Sequence of chain 1.B:
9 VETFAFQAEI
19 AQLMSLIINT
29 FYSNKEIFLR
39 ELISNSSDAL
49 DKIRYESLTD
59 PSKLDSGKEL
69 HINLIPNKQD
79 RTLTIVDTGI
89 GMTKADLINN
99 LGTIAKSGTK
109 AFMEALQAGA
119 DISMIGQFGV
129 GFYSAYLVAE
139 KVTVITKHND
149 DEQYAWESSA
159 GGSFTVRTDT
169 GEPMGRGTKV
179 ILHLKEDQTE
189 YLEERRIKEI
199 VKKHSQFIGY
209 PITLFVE

This protein binds this small molecule.
Small molecule (SMILES): CC(C)c1cc(C(=O)N2CCc3ccccc3C2)c(O)cc1O

Binding-site contacts:
Ligand atom O09 contacts residue MET90 of chain 1.B at 3.8 Å.
Ligand atom C07 contacts residue ALA47 of chain 1.B at 3.9 Å (hydrophobic).
Ligand atom C01 contacts residue SER44 of chain 1.B at 3.8 Å.
Ligand atom O09 contacts residue THR176 of chain 1.B at 2.6 Å (h-bond).
Ligand atom O09 contacts residue ALA47 of chain 1.B at 4.0 Å.
Ligand atom O11 contacts residue VAL178 of chain 1.B at 3.6 Å.
Ligand atom C03 contacts residue ASN43 of chain 1.B at 4.0 Å.
Ligand atom C14 contacts residue LEU99 of chain 1.B at 3.8 Å (hydrophobic).
Ligand atom O11 contacts residue ASN43 of chain 1.B at 3.5 Å.
Ligand atom C22 contacts residue ASP46 of chain 1.B at 3.2 Å.
Ligand atom C16 contacts residue ALA47 of chain 1.B at 4.0 Å (hydrophobic).
Ligand atom C15 contacts residue ILE88 of chain 1.B at 4.0 Å (hydrophobic).
Ligand atom C14 contacts residue ASN43 of chain 1.B at 3.7 Å.
Ligand atom C06 contacts residue THR176 of chain 1.B at 3.6 Å.
Ligand atom C01 contacts residue THR176 of chain 1.B at 3.8 Å.
Ligand atom C21 contacts residue ASP46 of chain 1.B at 3.8 Å.
Ligand atom C12 contacts residue PHE130 of chain 1.B at 3.7 Å (hydrophobic).
Ligand atom O10 contacts residue ALA47 of chain 1.B at 3.2 Å.
Ligand atom C12 contacts residue ASN43 of chain 1.B at 3.7 Å.
Ligand atom C23 contacts residue ASP46 of chain 1.B at 3.7 Å.
Ligand atom C05 contacts residue THR176 of chain 1.B at 3.7 Å.
Ligand atom C02 contacts residue ASN43 of chain 1.B at 3.5 Å.
Ligand atom C15 contacts residue GLY89 of chain 1.B at 3.6 Å.
Ligand atom C14 contacts residue PHE130 of chain 1.B at 4.0 Å (hydrophobic).
Ligand atom C13 contacts residue LEU99 of chain 1.B at 3.9 Å (hydrophobic).
Ligand atom C04 contacts residue MET90 of chain 1.B at 3.8 Å (hydrophobic).
Ligand atom C16 contacts residue ILE88 of chain 1.B at 3.4 Å (hydrophobic).
Ligand atom O10 contacts residue THR176 of chain 1.B at 3.5 Å.
Ligand atom O10 contacts residue ASP85 of chain 1.B at 2.6 Å (salt-bridge).
Ligand atom N08 contacts residue ALA47 of chain 1.B at 3.8 Å.
Ligand atom C15 contacts residue MET90 of chain 1.B at 3.8 Å (hydrophobic).
Ligand atom C01 contacts residue ASN43 of chain 1.B at 3.8 Å.
Ligand atom C01 contacts residue ASP85 of chain 1.B at 3.5 Å.
Ligand atom C17 contacts residue ALA47 of chain 1.B at 4.0 Å (hydrophobic).
Ligand atom O10 contacts residue SER44 of chain 1.B at 3.9 Å.
Ligand atom C13 contacts residue PHE130 of chain 1.B at 3.4 Å (hydrophobic).
Ligand atom C07 contacts residue MET90 of chain 1.B at 4.0 Å (hydrophobic).
Ligand atom C06 contacts residue ASP85 of chain 1.B at 3.4 Å.
Ligand atom O09 contacts residue GLY89 of chain 1.B at 3.6 Å.
Ligand atom C07 contacts residue THR176 of chain 1.B at 3.5 Å.